The small molecule below binds the protein below.
Small molecule (SMILES): CSc1nc(N)nc(-c2c(Cl)cc3c4c(cccc24)COC3)n1

Binding-site contacts:
Ligand atom C25 contacts residue ILE89 of chain 1.A at 4.0 Å (hydrophobic).
Ligand atom S24 contacts residue ALA48 of chain 1.A at 3.8 Å.
Ligand atom S24 contacts residue GLY90 of chain 1.A at 3.6 Å (h-bond).
Ligand atom CL13 contacts residue VAL143 of chain 1.A at 4.0 Å.
Ligand atom C1 contacts residue TYR132 of chain 1.A at 3.8 Å (hydrophobic).
Ligand atom C12 contacts residue LEU100 of chain 1.A at 3.8 Å (hydrophobic).
Ligand atom O2 contacts residue GLY128 of chain 1.A at 3.9 Å.
Ligand atom C15 contacts residue MET91 of chain 1.A at 4.0 Å (hydrophobic).
Ligand atom N22 contacts residue ALA48 of chain 1.A at 3.5 Å.
Ligand atom C14 contacts residue ASN44 of chain 1.A at 4.0 Å.
Ligand atom C10 contacts residue PHE131 of chain 1.A at 3.7 Å (hydrophobic).
Ligand atom C25 contacts residue MET91 of chain 1.A at 3.6 Å (hydrophobic).
Ligand atom C11 contacts residue PHE131 of chain 1.A at 3.4 Å (hydrophobic).
Ligand atom C3 contacts residue GLY128 of chain 1.A at 3.5 Å.
Ligand atom C12 contacts residue PHE131 of chain 1.A at 4.0 Å (hydrophobic).
Ligand atom CL13 contacts residue PHE131 of chain 1.A at 3.8 Å.
Ligand atom C23 contacts residue ALA48 of chain 1.A at 4.0 Å (hydrophobic).
Ligand atom C25 contacts residue GLY90 of chain 1.A at 3.7 Å.
Ligand atom S24 contacts residue MET91 of chain 1.A at 4.0 Å.
Ligand atom C1 contacts residue ASN99 of chain 1.A at 3.4 Å.
Ligand atom C1 contacts residue PHE131 of chain 1.A at 3.6 Å (hydrophobic).
Ligand atom C3 contacts residue ASN99 of chain 1.A at 3.5 Å.
Ligand atom C8 contacts residue ASN44 of chain 1.A at 3.9 Å.
Ligand atom C18 contacts residue THR177 of chain 1.A at 4.0 Å.
Ligand atom N19 contacts residue SER45 of chain 1.A at 3.6 Å.
Ligand atom N16 contacts residue MET91 of chain 1.A at 3.7 Å.
Ligand atom O2 contacts residue ASN99 of chain 1.A at 3.8 Å.
Ligand atom O2 contacts residue TYR132 of chain 1.A at 3.5 Å.
Ligand atom C10 contacts residue LEU100 of chain 1.A at 3.8 Å (hydrophobic).
Ligand atom C23 contacts residue THR177 of chain 1.A at 4.0 Å.
Ligand atom S24 contacts residue ILE89 of chain 1.A at 3.7 Å.
Ligand atom CL13 contacts residue MET91 of chain 1.A at 3.8 Å.
Ligand atom N19 contacts residue ASP86 of chain 1.A at 2.9 Å (salt-bridge).
Ligand atom N19 contacts residue THR177 of chain 1.A at 3.9 Å.
Ligand atom C11 contacts residue LEU100 of chain 1.A at 3.3 Å (hydrophobic).
Ligand atom C18 contacts residue ASP86 of chain 1.A at 3.9 Å.
Ligand atom N19 contacts residue ASN44 of chain 1.A at 4.0 Å.
Ligand atom N17 contacts residue ASN44 of chain 1.A at 3.8 Å.
Ligand atom N22 contacts residue THR177 of chain 1.A at 3.5 Å (h-bond).
Ligand atom O2 contacts residue PHE131 of chain 1.A at 3.9 Å.

Sequence of chain 1.A:
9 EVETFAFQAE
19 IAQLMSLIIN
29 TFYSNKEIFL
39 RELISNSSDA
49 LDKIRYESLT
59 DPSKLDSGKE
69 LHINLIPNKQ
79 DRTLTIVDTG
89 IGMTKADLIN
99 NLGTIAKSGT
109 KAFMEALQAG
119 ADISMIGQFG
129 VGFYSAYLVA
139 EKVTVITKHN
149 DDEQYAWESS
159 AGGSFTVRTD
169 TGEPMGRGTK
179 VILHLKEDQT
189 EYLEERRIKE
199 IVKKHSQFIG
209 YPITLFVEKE